Binding-site contacts:
Ligand atom O2 contacts residue LEU60 of chain 1.A at 4.0 Å.
Ligand atom C14 contacts residue TYR222 of chain 1.A at 3.6 Å (hydrophobic).
Ligand atom C15 contacts residue ASN173 of chain 1.A at 3.5 Å.
Ligand atom C11 contacts residue SER135 of chain 1.A at 3.6 Å.
Ligand atom C3 contacts residue PHE312 of chain 1.A at 3.8 Å (hydrophobic).
Ligand atom C14 contacts residue NAP1 of chain 1.C at 3.9 Å.
Ligand atom C20 contacts residue PHE317 of chain 1.A at 3.9 Å (hydrophobic).
Ligand atom C12 contacts residue TRP92 of chain 1.A at 3.8 Å (hydrophobic).
Ligand atom N2 contacts residue MET126 of chain 1.A at 3.3 Å.
Ligand atom O3 contacts residue MET126 of chain 1.A at 3.8 Å.
Ligand atom C12 contacts residue SER135 of chain 1.A at 3.7 Å.
Ligand atom O3 contacts residue SER124 of chain 1.A at 3.0 Å (h-bond).
Ligand atom O2 contacts residue TRP233 of chain 1.A at 3.8 Å.
Ligand atom C8 contacts residue TRP233 of chain 1.A at 4.0 Å (hydrophobic).
Ligand atom C14 contacts residue PHE312 of chain 1.A at 3.5 Å (hydrophobic).
Ligand atom C10 contacts residue PHE317 of chain 1.A at 3.5 Å (hydrophobic).
Ligand atom C18 contacts residue PHE312 of chain 1.A at 3.6 Å (hydrophobic).
Ligand atom C16 contacts residue ASN173 of chain 1.A at 3.3 Å.
Ligand atom O1 contacts residue PHE312 of chain 1.A at 3.4 Å.
Ligand atom C11 contacts residue TRP92 of chain 1.A at 3.5 Å (hydrophobic).
Ligand atom N2 contacts residue SER124 of chain 1.A at 3.7 Å.
Ligand atom C16 contacts residue SER124 of chain 1.A at 4.0 Å.
Ligand atom C20 contacts residue MET126 of chain 1.A at 3.7 Å (hydrophobic).
Ligand atom N2 contacts residue ASN173 of chain 1.A at 3.6 Å.
Ligand atom C11 contacts residue PHE317 of chain 1.A at 3.9 Å (hydrophobic).
Ligand atom C9 contacts residue TRP92 of chain 1.A at 3.9 Å (hydrophobic).
Ligand atom C2 contacts residue PHE312 of chain 1.A at 3.5 Å (hydrophobic).
Ligand atom C13 contacts residue TRP233 of chain 1.A at 3.7 Å (hydrophobic).
Ligand atom O3 contacts residue ASN173 of chain 1.A at 3.4 Å (h-bond).
Ligand atom C3 contacts residue NAP1 of chain 1.C at 3.7 Å.
Ligand atom C4 contacts residue NAP1 of chain 1.C at 3.6 Å.
Ligand atom C18 contacts residue TYR325 of chain 1.A at 3.9 Å (hydrophobic).
Ligand atom C10 contacts residue TRP92 of chain 1.A at 3.7 Å (hydrophobic).
Ligand atom C17 contacts residue ASN173 of chain 1.A at 3.5 Å.
Ligand atom C19 contacts residue ASN173 of chain 1.A at 3.8 Å.
Ligand atom C19 contacts residue SER124 of chain 1.A at 3.9 Å.
Ligand atom C19 contacts residue NAP1 of chain 1.C at 3.8 Å.
Ligand atom O4 contacts residue PHE312 of chain 1.A at 3.5 Å.
Ligand atom C18 contacts residue ASN173 of chain 1.A at 3.8 Å.
Ligand atom C20 contacts residue PHE312 of chain 1.A at 3.8 Å (hydrophobic).

This small molecule binds to this protein.
Small molecule (SMILES): COc1ccccc1NC(=O)c1ccccc1OCc1c(C)noc1C

Sequence of chain 1.A:
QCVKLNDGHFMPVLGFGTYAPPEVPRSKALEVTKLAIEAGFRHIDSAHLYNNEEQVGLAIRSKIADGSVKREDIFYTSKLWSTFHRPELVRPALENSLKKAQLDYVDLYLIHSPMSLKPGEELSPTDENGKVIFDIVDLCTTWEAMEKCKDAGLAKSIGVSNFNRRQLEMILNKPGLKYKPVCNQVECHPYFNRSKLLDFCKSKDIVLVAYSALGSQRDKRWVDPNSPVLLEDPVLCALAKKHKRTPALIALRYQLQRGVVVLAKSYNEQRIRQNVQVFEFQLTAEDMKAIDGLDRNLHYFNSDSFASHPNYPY